A small-molecule ligand and the protein it binds are described below.
Small molecule (SMILES): CC(=O)N[C@H]1[C@H](O[C@H]2[C@H](O)[C@@H](NC(C)=O)CO[C@@H]2CO[C@@H]2O[C@@H](C)[C@@H](O)[C@@H](O)[C@@H]2O)O[C@H](CO)[C@@H](O)[C@@H]1O

Binding-site contacts:
Ligand atom O6 contacts residue TYR282 of chain 1.A at 3.2 Å (h-bond).
Ligand atom C4 contacts residue PHE278 of chain 1.A at 3.4 Å (hydrophobic).
Ligand atom O2 contacts residue PRO281 of chain 1.A at 3.6 Å.
Ligand atom O4 contacts residue PHE278 of chain 1.A at 3.7 Å.
Ligand atom C1 contacts residue ASN241 of chain 1.A at 1.4 Å.
Ligand atom O3 contacts residue VAL280 of chain 1.A at 4.2 Å.
Ligand atom O7 contacts residue TYR237 of chain 1.A at 3.1 Å (h-bond).
Ligand atom C3 contacts residue ASN245 of chain 1.A at 3.6 Å.
Ligand atom C6 contacts residue ASN245 of chain 1.A at 3.5 Å.
Ligand atom C5 contacts residue ASN245 of chain 1.A at 3.4 Å.
Ligand atom C6 contacts residue ASN245 of chain 1.A at 4.3 Å.
Ligand atom C3 contacts residue ASN241 of chain 1.A at 3.4 Å.
Ligand atom O6 contacts residue PRO281 of chain 1.A at 4.4 Å.
Ligand atom C5 contacts residue ASN245 of chain 1.A at 4.2 Å.
Ligand atom C5 contacts residue ASN241 of chain 1.A at 3.6 Å.
Ligand atom O3 contacts residue ASN241 of chain 1.A at 3.1 Å (h-bond).
Ligand atom C2 contacts residue ASN245 of chain 1.A at 4.4 Å.
Ligand atom C6 contacts residue LEU249 of chain 1.A at 3.5 Å (hydrophobic).
Ligand atom O3 contacts residue PRO281 of chain 1.A at 3.7 Å.
Ligand atom N2 contacts residue ASN241 of chain 1.A at 3.6 Å.
Ligand atom C6 contacts residue TYR282 of chain 1.A at 4.0 Å (hydrophobic).
Ligand atom C4 contacts residue ASN241 of chain 1.A at 4.1 Å.
Ligand atom C2 contacts residue ASN241 of chain 1.A at 2.5 Å.
Ligand atom C5 contacts residue LEU249 of chain 1.A at 4.3 Å (hydrophobic).
Ligand atom C4 contacts residue LEU249 of chain 1.A at 4.3 Å (hydrophobic).
Ligand atom O4 contacts residue LEU249 of chain 1.A at 4.4 Å.
Ligand atom O5 contacts residue ASN245 of chain 1.A at 4.1 Å.
Ligand atom C3 contacts residue PRO281 of chain 1.A at 4.1 Å (hydrophobic).
Ligand atom C7 contacts residue TYR237 of chain 1.A at 4.2 Å (hydrophobic).
Ligand atom C3 contacts residue PHE278 of chain 1.A at 3.6 Å (hydrophobic).
Ligand atom O3 contacts residue PHE278 of chain 1.A at 3.1 Å (h-bond).
Ligand atom C4 contacts residue ASN245 of chain 1.A at 3.6 Å.
Ligand atom O5 contacts residue ASN241 of chain 1.A at 2.3 Å (h-bond).
Ligand atom C7 contacts residue ASN241 of chain 1.A at 4.1 Å.
Ligand atom O7 contacts residue ASN241 of chain 1.A at 3.8 Å.
Ligand atom O6 contacts residue ASN245 of chain 1.A at 2.9 Å (h-bond).
Ligand atom O3 contacts residue PRO281 of chain 1.A at 3.4 Å.
Ligand atom O3 contacts residue ASN245 of chain 1.A at 4.0 Å.
Ligand atom C1 contacts residue ASN245 of chain 1.A at 3.9 Å.
Ligand atom O5 contacts residue ASN245 of chain 1.A at 3.6 Å (h-bond).

Sequence of chain 1.A:
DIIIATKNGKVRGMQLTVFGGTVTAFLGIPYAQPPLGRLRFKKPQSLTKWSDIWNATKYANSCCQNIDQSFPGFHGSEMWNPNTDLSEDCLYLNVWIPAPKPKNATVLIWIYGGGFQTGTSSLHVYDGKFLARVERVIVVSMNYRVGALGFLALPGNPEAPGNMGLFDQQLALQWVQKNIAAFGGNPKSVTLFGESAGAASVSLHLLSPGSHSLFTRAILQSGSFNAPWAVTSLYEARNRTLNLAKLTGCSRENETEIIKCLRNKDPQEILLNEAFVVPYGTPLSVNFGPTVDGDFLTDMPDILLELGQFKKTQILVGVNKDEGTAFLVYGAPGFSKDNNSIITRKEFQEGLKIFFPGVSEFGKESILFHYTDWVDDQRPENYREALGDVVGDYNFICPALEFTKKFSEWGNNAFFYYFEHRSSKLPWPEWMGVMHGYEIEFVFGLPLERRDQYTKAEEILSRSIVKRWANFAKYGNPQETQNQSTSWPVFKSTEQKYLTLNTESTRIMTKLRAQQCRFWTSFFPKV